A small-molecule ligand and the protein it binds are described below.
Small molecule (SMILES): CCCc1c(C)c2cc3c(C)c(C)oc3cc2oc1=O

Binding-site contacts:
Ligand atom C3 contacts residue PHE476 of chain 1.F at 3.5 Å (hydrophobic).
Ligand atom C6 contacts residue PHE313 of chain 1.F at 3.5 Å (hydrophobic).
Ligand atom C15 contacts residue PHE482 of chain 1.F at 3.7 Å (hydrophobic).
Ligand atom O18 contacts residue CYS319 of chain 1.F at 2.7 Å (h-bond).
Ligand atom O7 contacts residue PHE476 of chain 1.F at 3.8 Å.
Ligand atom C17 contacts residue MET191 of chain 1.F at 3.3 Å (hydrophobic).
Ligand atom C2 contacts residue PHE476 of chain 1.F at 3.5 Å (hydrophobic).
Ligand atom C19 contacts residue PHE309 of chain 1.F at 3.6 Å (hydrophobic).
Ligand atom O7 contacts residue PHE313 of chain 1.F at 3.2 Å.
Ligand atom C11 contacts residue CYS318 of chain 1.F at 3.7 Å (hydrophobic).
Ligand atom C6 contacts residue PHE476 of chain 1.F at 3.2 Å (hydrophobic).
Ligand atom O7 contacts residue ASP474 of chain 1.F at 3.4 Å.
Ligand atom C1 contacts residue PHE476 of chain 1.F at 3.4 Å (hydrophobic).
Ligand atom C12 contacts residue PHE187 of chain 1.F at 3.6 Å (hydrophobic).
Ligand atom C1 contacts residue PHE313 of chain 1.F at 3.9 Å (hydrophobic).
Ligand atom C13 contacts residue PHE187 of chain 1.F at 3.7 Å (hydrophobic).
Ligand atom O18 contacts residue CYS320 of chain 1.F at 3.6 Å (h-bond).
Ligand atom C3 contacts residue PHE187 of chain 1.F at 3.7 Å (hydrophobic).
Ligand atom C11 contacts residue CYS320 of chain 1.F at 3.8 Å (hydrophobic).
Ligand atom C11 contacts residue PHE187 of chain 1.F at 3.5 Å (hydrophobic).
Ligand atom C1 contacts residue CYS318 of chain 1.F at 3.7 Å (hydrophobic).
Ligand atom C20 contacts residue MET141 of chain 1.F at 3.9 Å (hydrophobic).
Ligand atom C9 contacts residue PHE476 of chain 1.F at 3.5 Å (hydrophobic).
Ligand atom O18 contacts residue CYS318 of chain 1.F at 3.3 Å.
Ligand atom C2 contacts residue PHE187 of chain 1.F at 3.5 Å (hydrophobic).
Ligand atom C19 contacts residue ASP474 of chain 1.F at 3.3 Å.
Ligand atom C6 contacts residue ASP474 of chain 1.F at 3.9 Å.
Ligand atom C11 contacts residue CYS319 of chain 1.F at 3.9 Å (hydrophobic).
Ligand atom C8 contacts residue PHE313 of chain 1.F at 3.6 Å (hydrophobic).
Ligand atom C4 contacts residue PHE476 of chain 1.F at 3.4 Å (hydrophobic).
Ligand atom C2 contacts residue CYS318 of chain 1.F at 3.8 Å (hydrophobic).
Ligand atom O10 contacts residue CYS320 of chain 1.F at 3.3 Å (h-bond).
Ligand atom C5 contacts residue PHE476 of chain 1.F at 3.2 Å (hydrophobic).
Ligand atom O10 contacts residue CYS318 of chain 1.F at 3.2 Å.
Ligand atom C17 contacts residue TRP194 of chain 1.F at 3.6 Å (hydrophobic).
Ligand atom C20 contacts residue PHE476 of chain 1.F at 4.0 Å (hydrophobic).
Ligand atom C1 contacts residue ASP474 of chain 1.F at 3.6 Å.
Ligand atom O10 contacts residue PHE187 of chain 1.F at 3.5 Å.
Ligand atom C1 contacts residue PHE187 of chain 1.F at 3.9 Å (hydrophobic).
Ligand atom C8 contacts residue ASP474 of chain 1.F at 3.5 Å.

Sequence of chain 1.F:
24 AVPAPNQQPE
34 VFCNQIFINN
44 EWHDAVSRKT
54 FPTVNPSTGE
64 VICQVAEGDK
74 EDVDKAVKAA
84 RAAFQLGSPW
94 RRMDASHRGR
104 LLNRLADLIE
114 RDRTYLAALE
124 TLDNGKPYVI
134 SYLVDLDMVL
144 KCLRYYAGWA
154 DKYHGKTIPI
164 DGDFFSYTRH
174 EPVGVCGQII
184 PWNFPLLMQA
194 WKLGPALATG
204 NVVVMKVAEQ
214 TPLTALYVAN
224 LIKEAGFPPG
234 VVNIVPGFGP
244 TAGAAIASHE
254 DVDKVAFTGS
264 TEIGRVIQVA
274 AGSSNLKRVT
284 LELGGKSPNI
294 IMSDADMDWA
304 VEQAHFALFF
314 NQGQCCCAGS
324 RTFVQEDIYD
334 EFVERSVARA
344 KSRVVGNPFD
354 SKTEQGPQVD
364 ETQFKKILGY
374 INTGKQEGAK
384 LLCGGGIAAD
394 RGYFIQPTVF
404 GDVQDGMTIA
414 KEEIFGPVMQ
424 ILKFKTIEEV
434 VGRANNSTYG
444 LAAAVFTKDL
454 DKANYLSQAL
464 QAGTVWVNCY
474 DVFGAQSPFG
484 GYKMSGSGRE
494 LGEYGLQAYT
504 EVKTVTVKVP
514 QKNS